A small-molecule ligand and the protein it binds are described below.
Small molecule (SMILES): Nc1ncnc2c1ncn2[C@@H]1O[C@H](CO[P](=O)(O)O[P](=O)(O)NP(=O)(O)O)[C@@H](O)[C@H]1O

Sequence of chain 1.C:
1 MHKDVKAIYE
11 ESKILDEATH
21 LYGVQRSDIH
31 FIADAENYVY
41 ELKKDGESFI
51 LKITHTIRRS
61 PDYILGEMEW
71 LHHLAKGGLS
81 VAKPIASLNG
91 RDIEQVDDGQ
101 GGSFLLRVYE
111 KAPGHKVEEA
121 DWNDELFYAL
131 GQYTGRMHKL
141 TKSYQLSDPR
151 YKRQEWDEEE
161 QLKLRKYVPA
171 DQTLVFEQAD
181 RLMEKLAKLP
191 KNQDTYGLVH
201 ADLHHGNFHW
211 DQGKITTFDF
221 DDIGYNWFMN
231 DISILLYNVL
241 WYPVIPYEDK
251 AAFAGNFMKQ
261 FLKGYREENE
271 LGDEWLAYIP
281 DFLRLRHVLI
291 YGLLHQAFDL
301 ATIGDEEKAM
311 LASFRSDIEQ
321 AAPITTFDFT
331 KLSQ

Binding-site contacts:
Ligand atom O1B contacts residue ASN37 of chain 1.C at 3.1 Å (h-bond).
Ligand atom O3' contacts residue GLY206 of chain 1.C at 2.7 Å (h-bond).
Ligand atom O1B contacts residue MG1 of chain 1.R at 2.0 Å.
Ligand atom PG contacts residue ASP219 of chain 1.C at 3.3 Å.
Ligand atom O1A contacts residue ASN207 of chain 1.C at 3.1 Å (h-bond).
Ligand atom N1 contacts residue ALA112 of chain 1.C at 2.9 Å (h-bond).
Ligand atom O3' contacts residue LYS116 of chain 1.C at 3.0 Å (salt-bridge).
Ligand atom O1G contacts residue MG1 of chain 1.R at 1.9 Å.
Ligand atom O2B contacts residue GLU36 of chain 1.C at 3.1 Å (salt-bridge).
Ligand atom O2' contacts residue LYS116 of chain 1.C at 2.7 Å.
Ligand atom N3B contacts residue MG1 of chain 1.S at 3.1 Å.
Ligand atom O4' contacts residue ILE32 of chain 1.C at 3.5 Å.
Ligand atom O1B contacts residue LYS52 of chain 1.C at 3.2 Å (salt-bridge).
Ligand atom PG contacts residue UAM1 of chain 1.V at 3.4 Å.
Ligand atom O2A contacts residue ASP219 of chain 1.C at 3.3 Å.
Ligand atom O2G contacts residue UAM1 of chain 1.V at 3.2 Å (h-bond).
Ligand atom N3B contacts residue MG1 of chain 1.R at 3.5 Å.
Ligand atom O1G contacts residue UAM1 of chain 1.V at 3.1 Å (h-bond).
Ligand atom N6 contacts residue ALA82 of chain 1.C at 3.2 Å.
Ligand atom PA contacts residue MG1 of chain 1.S at 3.0 Å.
Ligand atom O3G contacts residue MG1 of chain 1.S at 1.9 Å.
Ligand atom O1G contacts residue ASP219 of chain 1.C at 3.0 Å (salt-bridge).
Ligand atom N7 contacts residue PHE218 of chain 1.C at 3.4 Å.
Ligand atom PB contacts residue MG1 of chain 1.R at 3.2 Å.
Ligand atom C2' contacts residue LYS116 of chain 1.C at 3.5 Å.
Ligand atom N1 contacts residue LYS111 of chain 1.C at 3.5 Å.
Ligand atom PG contacts residue MG1 of chain 1.R at 3.1 Å.
Ligand atom C2 contacts residue ALA112 of chain 1.C at 3.5 Å (hydrophobic).
Ligand atom O3G contacts residue HIS204 of chain 1.C at 3.0 Å (h-bond).
Ligand atom O3G contacts residue ASP219 of chain 1.C at 3.0 Å (salt-bridge).
Ligand atom C2 contacts residue HIS209 of chain 1.C at 3.5 Å.
Ligand atom O2A contacts residue LYS52 of chain 1.C at 2.8 Å (salt-bridge).
Ligand atom O1B contacts residue ASP219 of chain 1.C at 3.0 Å (salt-bridge).
Ligand atom O1A contacts residue MG1 of chain 1.S at 1.8 Å.
Ligand atom O2B contacts residue ASN37 of chain 1.C at 2.9 Å (h-bond).
Ligand atom O1A contacts residue ASP219 of chain 1.C at 3.1 Å (salt-bridge).
Ligand atom PG contacts residue MG1 of chain 1.S at 2.9 Å.
Ligand atom N6 contacts residue GLU110 of chain 1.C at 3.0 Å (salt-bridge).
Ligand atom O3G contacts residue ASN207 of chain 1.C at 3.3 Å (h-bond).
Ligand atom C3' contacts residue GLY206 of chain 1.C at 3.4 Å.